Sequence of chain 1.A:
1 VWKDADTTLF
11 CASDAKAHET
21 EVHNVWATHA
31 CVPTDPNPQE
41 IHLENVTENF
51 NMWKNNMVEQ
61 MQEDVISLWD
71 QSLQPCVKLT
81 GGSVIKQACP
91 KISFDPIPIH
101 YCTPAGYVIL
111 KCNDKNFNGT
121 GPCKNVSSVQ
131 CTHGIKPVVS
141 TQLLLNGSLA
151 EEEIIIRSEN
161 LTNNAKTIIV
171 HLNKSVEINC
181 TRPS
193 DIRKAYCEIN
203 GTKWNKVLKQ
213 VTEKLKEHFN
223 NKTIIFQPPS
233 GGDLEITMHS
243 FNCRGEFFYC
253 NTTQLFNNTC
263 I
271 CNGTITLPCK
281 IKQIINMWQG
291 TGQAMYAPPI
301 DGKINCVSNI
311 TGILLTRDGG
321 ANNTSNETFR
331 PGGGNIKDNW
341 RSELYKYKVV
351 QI

A protein and the small-molecule ligand that binds it are described below.
Small molecule (SMILES): CC(=O)N[C@@H]1[C@@H](O)[C@H](O)[C@@H](CO)O[C@H]1O

Binding-site contacts:
Ligand atom C4 contacts residue ASN179 of chain 1.A at 4.2 Å.
Ligand atom C1 contacts residue ASN179 of chain 1.A at 1.4 Å.
Ligand atom O6 contacts residue THR181 of chain 1.A at 4.1 Å.
Ligand atom C8 contacts residue VAL307 of chain 1.A at 4.4 Å (hydrophobic).
Ligand atom C5 contacts residue ASN179 of chain 1.A at 3.6 Å.
Ligand atom C1 contacts residue VAL307 of chain 1.A at 4.4 Å (hydrophobic).
Ligand atom N2 contacts residue ASN179 of chain 1.A at 3.0 Å (h-bond).
Ligand atom C6 contacts residue THR181 of chain 1.A at 3.9 Å.
Ligand atom O6 contacts residue TYR198 of chain 1.A at 4.5 Å.
Ligand atom C5 contacts residue THR181 of chain 1.A at 4.0 Å.
Ligand atom C5 contacts residue LYS303 of chain 1.A at 3.7 Å.
Ligand atom C6 contacts residue LYS303 of chain 1.A at 3.4 Å.
Ligand atom C7 contacts residue ASN179 of chain 1.A at 3.2 Å.
Ligand atom C3 contacts residue ASN179 of chain 1.A at 3.8 Å.
Ligand atom C4 contacts residue LYS303 of chain 1.A at 4.0 Å.
Ligand atom O6 contacts residue GLU200 of chain 1.A at 3.7 Å.
Ligand atom C1 contacts residue ASN305 of chain 1.A at 4.5 Å.
Ligand atom O6 contacts residue ASN179 of chain 1.A at 4.5 Å.
Ligand atom O7 contacts residue ASN179 of chain 1.A at 3.1 Å (h-bond).
Ligand atom O4 contacts residue LYS303 of chain 1.A at 3.1 Å (salt-bridge).
Ligand atom C7 contacts residue VAL307 of chain 1.A at 4.4 Å (hydrophobic).
Ligand atom O5 contacts residue ASN179 of chain 1.A at 2.3 Å (h-bond).
Ligand atom O5 contacts residue THR181 of chain 1.A at 4.0 Å.
Ligand atom C8 contacts residue ASN179 of chain 1.A at 4.4 Å.
Ligand atom C2 contacts residue ASN179 of chain 1.A at 2.5 Å.
Ligand atom N2 contacts residue VAL307 of chain 1.A at 4.3 Å.